Sequence of chain 1.B:
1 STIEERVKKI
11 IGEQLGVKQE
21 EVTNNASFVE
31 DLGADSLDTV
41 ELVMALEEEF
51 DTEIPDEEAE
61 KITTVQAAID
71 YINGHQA

Binding-site contacts:
Ligand atom O4P contacts residue SER36 of chain 1.B at 2.5 Å (h-bond).
Ligand atom P contacts residue SER36 of chain 1.B at 1.6 Å.
Ligand atom O3P contacts residue SER36 of chain 1.B at 2.5 Å (h-bond).
Ligand atom O1P contacts residue SER36 of chain 1.B at 2.5 Å (h-bond).

A small-molecule ligand and the protein it binds are described below.
Small molecule (SMILES): N[C@H](CO)COP(=O)(O)O